Sequence of chain 3.A:
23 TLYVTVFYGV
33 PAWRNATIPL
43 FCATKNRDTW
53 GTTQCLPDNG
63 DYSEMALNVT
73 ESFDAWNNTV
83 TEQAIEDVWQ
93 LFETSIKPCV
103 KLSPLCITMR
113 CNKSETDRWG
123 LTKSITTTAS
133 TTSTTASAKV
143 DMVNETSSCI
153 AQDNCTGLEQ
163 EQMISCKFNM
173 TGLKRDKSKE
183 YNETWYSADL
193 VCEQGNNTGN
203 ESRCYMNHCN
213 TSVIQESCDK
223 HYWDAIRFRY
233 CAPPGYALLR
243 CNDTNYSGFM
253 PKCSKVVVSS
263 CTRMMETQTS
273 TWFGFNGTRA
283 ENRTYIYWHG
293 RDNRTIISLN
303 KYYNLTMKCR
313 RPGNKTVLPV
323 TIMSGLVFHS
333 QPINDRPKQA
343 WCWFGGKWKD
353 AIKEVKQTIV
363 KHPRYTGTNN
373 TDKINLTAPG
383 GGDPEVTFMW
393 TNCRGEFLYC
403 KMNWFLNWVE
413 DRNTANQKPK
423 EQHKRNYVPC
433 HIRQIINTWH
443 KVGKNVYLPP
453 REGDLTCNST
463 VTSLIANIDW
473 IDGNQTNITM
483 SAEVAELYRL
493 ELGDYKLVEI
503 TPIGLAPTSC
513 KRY

This small molecule binds to this protein.
Small molecule (SMILES): CC(=O)N[C@H]1[C@H](O[C@H]2[C@H](O)[C@@H](NC(C)=O)CO[C@@H]2CO[C@@H]2O[C@@H](C)[C@@H](O)[C@@H](O)[C@@H]2O)O[C@H](CO)[C@@H](O)[C@@H]1O

Binding-site contacts:
Ligand atom C2 contacts residue THR148 of chain 3.A at 3.8 Å.
Ligand atom C3 contacts residue THR148 of chain 3.A at 4.2 Å.
Ligand atom C2 contacts residue ASN146 of chain 3.A at 2.5 Å.
Ligand atom C8 contacts residue GLU147 of chain 3.A at 4.0 Å.
Ligand atom O4 contacts residue MET144 of chain 3.A at 3.5 Å.
Ligand atom C8 contacts residue THR148 of chain 3.A at 4.2 Å.
Ligand atom N2 contacts residue ASN146 of chain 3.A at 2.9 Å (h-bond).
Ligand atom C3 contacts residue ASN146 of chain 3.A at 3.9 Å.
Ligand atom O5 contacts residue ASN146 of chain 3.A at 2.5 Å (h-bond).
Ligand atom C7 contacts residue THR148 of chain 3.A at 4.2 Å.
Ligand atom C5 contacts residue MET144 of chain 3.A at 4.4 Å (hydrophobic).
Ligand atom C4 contacts residue MET144 of chain 3.A at 4.0 Å (hydrophobic).
Ligand atom C7 contacts residue ASN146 of chain 3.A at 3.6 Å.
Ligand atom C4 contacts residue ASN146 of chain 3.A at 4.3 Å.
Ligand atom C6 contacts residue VAL145 of chain 3.A at 4.4 Å (hydrophobic).
Ligand atom C6 contacts residue MET144 of chain 3.A at 3.2 Å (hydrophobic).
Ligand atom C1 contacts residue THR148 of chain 3.A at 3.4 Å.
Ligand atom C5 contacts residue ASN146 of chain 3.A at 3.8 Å.
Ligand atom N2 contacts residue THR148 of chain 3.A at 3.1 Å (h-bond).
Ligand atom C1 contacts residue ASN146 of chain 3.A at 1.5 Å.
Ligand atom O7 contacts residue ASN146 of chain 3.A at 3.9 Å.